Sequence of chain 2.B:
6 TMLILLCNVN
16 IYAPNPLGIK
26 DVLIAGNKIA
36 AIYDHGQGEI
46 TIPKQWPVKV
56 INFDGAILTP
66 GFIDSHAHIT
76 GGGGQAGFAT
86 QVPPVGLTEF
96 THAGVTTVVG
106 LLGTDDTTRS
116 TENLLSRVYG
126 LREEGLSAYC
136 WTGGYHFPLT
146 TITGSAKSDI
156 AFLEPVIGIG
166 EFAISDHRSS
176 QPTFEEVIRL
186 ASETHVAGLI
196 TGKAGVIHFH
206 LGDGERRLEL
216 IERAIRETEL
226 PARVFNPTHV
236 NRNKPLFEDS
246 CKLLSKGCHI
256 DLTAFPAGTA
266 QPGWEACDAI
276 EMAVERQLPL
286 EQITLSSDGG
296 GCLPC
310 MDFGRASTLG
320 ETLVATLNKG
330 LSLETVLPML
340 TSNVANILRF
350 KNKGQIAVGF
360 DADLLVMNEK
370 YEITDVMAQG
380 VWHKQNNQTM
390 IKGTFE

The protein below binds the small molecule below.
Small molecule (SMILES): N[C@H](CC(=O)O)C(=O)O

Binding-site contacts:
Ligand atom OD1 contacts residue CYS297 of chain 2.B at 3.5 Å (h-bond).
Ligand atom O contacts residue CYS297 of chain 2.B at 3.1 Å (h-bond).
Ligand atom O contacts residue GLY78 of chain 2.B at 2.8 Å (h-bond).
Ligand atom CG contacts residue ARG173 of chain 2.B at 3.6 Å.
Ligand atom OD1 contacts residue DLY1 of chain 2.J at 2.3 Å (h-bond).
Ligand atom C contacts residue CYS297 of chain 2.B at 4.1 Å (hydrophobic).
Ligand atom OXT contacts residue GLY108 of chain 2.B at 3.6 Å.
Ligand atom OXT contacts residue THR109 of chain 2.B at 3.1 Å (h-bond).
Ligand atom CA contacts residue CYS297 of chain 2.B at 3.4 Å (hydrophobic).
Ligand atom N contacts residue CYS297 of chain 2.B at 4.1 Å.
Ligand atom CG contacts residue GLN80 of chain 2.B at 3.7 Å.
Ligand atom CB contacts residue GLN80 of chain 2.B at 3.2 Å.
Ligand atom CG contacts residue TYR140 of chain 2.B at 3.6 Å (hydrophobic).
Ligand atom O contacts residue GLN80 of chain 2.B at 3.4 Å (h-bond).
Ligand atom C contacts residue GLN80 of chain 2.B at 3.0 Å.
Ligand atom CB contacts residue DLY1 of chain 2.J at 2.4 Å.
Ligand atom N contacts residue GLU166 of chain 2.B at 3.4 Å (salt-bridge).
Ligand atom CA contacts residue DLY1 of chain 2.J at 3.0 Å.
Ligand atom CG contacts residue DLY1 of chain 2.J at 1.4 Å.
Ligand atom OD1 contacts residue GLN80 of chain 2.B at 3.4 Å (h-bond).
Ligand atom C contacts residue HIS73 of chain 2.B at 4.1 Å.
Ligand atom CA contacts residue ZN1 of chain 2.G at 3.8 Å.
Ligand atom OXT contacts residue GLN80 of chain 2.B at 3.0 Å (h-bond).
Ligand atom CA contacts residue HIS73 of chain 2.B at 4.1 Å.
Ligand atom CA contacts residue GLN80 of chain 2.B at 3.5 Å.
Ligand atom N contacts residue DLY1 of chain 2.J at 3.1 Å (h-bond).
Ligand atom OD1 contacts residue PRO299 of chain 2.B at 3.2 Å.
Ligand atom O contacts residue GLY77 of chain 2.B at 3.6 Å.
Ligand atom N contacts residue HIS73 of chain 2.B at 3.1 Å (h-bond).
Ligand atom CB contacts residue TYR140 of chain 2.B at 3.3 Å (hydrophobic).
Ligand atom OXT contacts residue HIS73 of chain 2.B at 4.1 Å.
Ligand atom N contacts residue ASP293 of chain 2.B at 3.6 Å.
Ligand atom O contacts residue GLY296 of chain 2.B at 3.6 Å.
Ligand atom C contacts residue GLY78 of chain 2.B at 3.8 Å.
Ligand atom N contacts residue ZN1 of chain 2.G at 2.5 Å.
Ligand atom OD1 contacts residue ARG173 of chain 2.B at 2.9 Å (salt-bridge).
Ligand atom CB contacts residue THR109 of chain 2.B at 3.5 Å.
Ligand atom CG contacts residue CYS297 of chain 2.B at 3.5 Å (hydrophobic).
Ligand atom CG contacts residue PRO299 of chain 2.B at 4.1 Å (hydrophobic).
Ligand atom CB contacts residue CYS297 of chain 2.B at 4.1 Å (hydrophobic).